A small-molecule ligand and the protein it binds are described below.
Small molecule (SMILES): Brc1c(Br)c(Br)c2[nH]nnc2c1Br

Sequence of chain 1.C:
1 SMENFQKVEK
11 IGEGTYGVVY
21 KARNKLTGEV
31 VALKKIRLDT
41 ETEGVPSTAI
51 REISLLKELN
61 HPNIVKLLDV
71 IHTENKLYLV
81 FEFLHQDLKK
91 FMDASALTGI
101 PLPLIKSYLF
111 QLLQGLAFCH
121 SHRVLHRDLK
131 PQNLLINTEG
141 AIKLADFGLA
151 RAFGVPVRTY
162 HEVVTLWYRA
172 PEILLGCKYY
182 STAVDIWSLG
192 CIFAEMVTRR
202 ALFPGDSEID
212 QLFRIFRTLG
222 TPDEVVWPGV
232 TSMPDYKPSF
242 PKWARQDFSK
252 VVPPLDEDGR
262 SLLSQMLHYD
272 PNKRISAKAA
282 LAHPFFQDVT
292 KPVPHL

Binding-site contacts:
Ligand atom BR12 contacts residue GLU82 of chain 1.C at 3.0 Å.
Ligand atom N8 contacts residue TYR16 of chain 1.C at 4.4 Å.
Ligand atom C2 contacts residue LEU135 of chain 1.C at 3.5 Å (hydrophobic).
Ligand atom C7 contacts residue VAL19 of chain 1.C at 3.7 Å (hydrophobic).
Ligand atom BR12 contacts residue ALA32 of chain 1.C at 3.6 Å.
Ligand atom BR13 contacts residue PHE81 of chain 1.C at 3.2 Å.
Ligand atom BR12 contacts residue PHE83 of chain 1.C at 4.3 Å.
Ligand atom C4 contacts residue LEU135 of chain 1.C at 4.2 Å (hydrophobic).
Ligand atom N5 contacts residue ILE11 of chain 1.C at 4.5 Å.
Ligand atom C1 contacts residue LEU135 of chain 1.C at 3.7 Å (hydrophobic).
Ligand atom N9 contacts residue TYR16 of chain 1.C at 4.3 Å.
Ligand atom BR12 contacts residue LEU84 of chain 1.C at 4.0 Å.
Ligand atom BR13 contacts residue ALA32 of chain 1.C at 4.4 Å.
Ligand atom BR11 contacts residue ILE11 of chain 1.C at 4.2 Å.
Ligand atom C6 contacts residue VAL19 of chain 1.C at 4.0 Å (hydrophobic).
Ligand atom BR12 contacts residue PHE81 of chain 1.C at 4.1 Å.
Ligand atom N5 contacts residue VAL19 of chain 1.C at 4.3 Å.
Ligand atom C1 contacts residue ILE11 of chain 1.C at 4.0 Å (hydrophobic).
Ligand atom N8 contacts residue VAL19 of chain 1.C at 3.5 Å.
Ligand atom BR10 contacts residue LEU135 of chain 1.C at 4.5 Å.
Ligand atom C2 contacts residue ALA32 of chain 1.C at 3.9 Å (hydrophobic).
Ligand atom C3 contacts residue LEU135 of chain 1.C at 4.0 Å (hydrophobic).
Ligand atom BR12 contacts residue VAL65 of chain 1.C at 4.2 Å.
Ligand atom C3 contacts residue VAL19 of chain 1.C at 4.1 Å (hydrophobic).
Ligand atom BR12 contacts residue LEU135 of chain 1.C at 3.6 Å.
Ligand atom N9 contacts residue VAL19 of chain 1.C at 3.5 Å.
Ligand atom C3 contacts residue ALA32 of chain 1.C at 4.3 Å (hydrophobic).
Ligand atom BR11 contacts residue LEU84 of chain 1.C at 2.9 Å.
Ligand atom BR11 contacts residue LEU135 of chain 1.C at 4.1 Å.
Ligand atom BR11 contacts residue PHE83 of chain 1.C at 4.3 Å.
Ligand atom N8 contacts residue LYS34 of chain 1.C at 4.4 Å.
Ligand atom BR10 contacts residue ILE11 of chain 1.C at 3.8 Å.
Ligand atom C4 contacts residue ILE11 of chain 1.C at 4.1 Å (hydrophobic).